Sequence of chain 1.A:
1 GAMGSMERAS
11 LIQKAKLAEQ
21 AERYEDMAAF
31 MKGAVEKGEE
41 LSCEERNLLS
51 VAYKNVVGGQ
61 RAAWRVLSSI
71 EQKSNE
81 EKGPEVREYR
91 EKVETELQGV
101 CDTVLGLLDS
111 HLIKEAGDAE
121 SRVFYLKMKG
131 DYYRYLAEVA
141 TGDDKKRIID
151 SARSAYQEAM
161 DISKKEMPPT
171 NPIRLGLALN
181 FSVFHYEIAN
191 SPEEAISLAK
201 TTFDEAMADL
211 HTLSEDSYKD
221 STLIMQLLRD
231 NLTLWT

A protein and the small-molecule ligand that binds it are described below.
Small molecule (SMILES): [H]/N=C(/N)c1cc2c(Cl)cccc2s1

Binding-site contacts:
Ligand atom C7 contacts residue ASP102 of chain 1.A at 3.7 Å.
Ligand atom C8 contacts residue LEU105 of chain 1.A at 4.5 Å (hydrophobic).
Ligand atom C3 contacts residue ASP102 of chain 1.A at 3.8 Å.
Ligand atom C contacts residue TYR133 of chain 1.A at 2.7 Å (hydrophobic).
Ligand atom C5 contacts residue ASP102 of chain 1.A at 4.4 Å.
Ligand atom C3 contacts residue LEU105 of chain 1.A at 3.9 Å (hydrophobic).
Ligand atom S contacts residue TYR133 of chain 1.A at 4.4 Å.
Ligand atom C3 contacts residue TYR133 of chain 1.A at 4.2 Å (hydrophobic).
Ligand atom N contacts residue ASP102 of chain 1.A at 3.8 Å.
Ligand atom C7 contacts residue TYR133 of chain 1.A at 4.0 Å (hydrophobic).
Ligand atom N1 contacts residue LEU136 of chain 1.A at 3.9 Å.
Ligand atom C4 contacts residue LEU105 of chain 1.A at 4.0 Å (hydrophobic).
Ligand atom C7 contacts residue LEU105 of chain 1.A at 4.0 Å (hydrophobic).
Ligand atom CL contacts residue ASP102 of chain 1.A at 2.7 Å.
Ligand atom C2 contacts residue LEU105 of chain 1.A at 4.5 Å (hydrophobic).
Ligand atom CL contacts residue LEU105 of chain 1.A at 3.5 Å.
Ligand atom C5 contacts residue LEU136 of chain 1.A at 3.4 Å (hydrophobic).
Ligand atom C1 contacts residue TYR133 of chain 1.A at 2.9 Å (hydrophobic).
Ligand atom N contacts residue LEU136 of chain 1.A at 3.9 Å.
Ligand atom C6 contacts residue LEU136 of chain 1.A at 3.6 Å (hydrophobic).
Ligand atom C2 contacts residue TYR133 of chain 1.A at 3.7 Å (hydrophobic).
Ligand atom S contacts residue LEU136 of chain 1.A at 3.8 Å.
Ligand atom C4 contacts residue LEU136 of chain 1.A at 3.9 Å (hydrophobic).
Ligand atom CL contacts residue GLY106 of chain 1.A at 4.0 Å.
Ligand atom C6 contacts residue GLN98 of chain 1.A at 4.5 Å.
Ligand atom N contacts residue GLN98 of chain 1.A at 3.3 Å (h-bond).
Ligand atom C4 contacts residue ASP102 of chain 1.A at 3.4 Å.
Ligand atom C8 contacts residue TYR133 of chain 1.A at 3.3 Å (hydrophobic).